Sequence of chain 1.A:
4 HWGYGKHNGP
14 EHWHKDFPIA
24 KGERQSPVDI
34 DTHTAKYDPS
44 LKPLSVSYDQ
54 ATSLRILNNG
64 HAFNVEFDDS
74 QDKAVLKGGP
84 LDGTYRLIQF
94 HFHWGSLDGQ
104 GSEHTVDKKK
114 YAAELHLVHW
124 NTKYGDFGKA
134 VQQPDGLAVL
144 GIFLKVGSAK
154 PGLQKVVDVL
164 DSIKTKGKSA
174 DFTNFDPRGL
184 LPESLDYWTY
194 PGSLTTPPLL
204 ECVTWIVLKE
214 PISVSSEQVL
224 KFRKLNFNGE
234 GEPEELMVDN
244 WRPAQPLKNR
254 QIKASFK

Binding-site contacts:
Ligand atom O23 contacts residue LEU197 of chain 1.A at 3.2 Å.
Ligand atom N26 contacts residue ZN1 of chain 1.B at 2.2 Å.
Ligand atom C19 contacts residue VAL121 of chain 1.A at 3.8 Å (hydrophobic).
Ligand atom O25 contacts residue HIS94 of chain 1.A at 3.3 Å.
Ligand atom C14 contacts residue PRO201 of chain 1.A at 3.8 Å (hydrophobic).
Ligand atom C21 contacts residue GLN92 of chain 1.A at 3.4 Å.
Ligand atom N26 contacts residue HIS119 of chain 1.A at 3.6 Å.
Ligand atom S22 contacts residue THR198 of chain 1.A at 3.8 Å.
Ligand atom O25 contacts residue VAL142 of chain 1.A at 3.9 Å.
Ligand atom O7 contacts residue TRP5 of chain 1.A at 3.8 Å.
Ligand atom C16 contacts residue HIS94 of chain 1.A at 3.9 Å.
Ligand atom C16 contacts residue GLN92 of chain 1.A at 3.7 Å.
Ligand atom N26 contacts residue HIS94 of chain 1.A at 3.3 Å (h-bond).
Ligand atom O13 contacts residue GLN92 of chain 1.A at 3.4 Å (h-bond).
Ligand atom C20 contacts residue VAL121 of chain 1.A at 3.8 Å (hydrophobic).
Ligand atom C11 contacts residue THR199 of chain 1.A at 3.5 Å.
Ligand atom O13 contacts residue ASN67 of chain 1.A at 3.5 Å (h-bond).
Ligand atom O23 contacts residue TRP208 of chain 1.A at 3.7 Å.
Ligand atom CL contacts residue VAL121 of chain 1.A at 3.6 Å.
Ligand atom S22 contacts residue ZN1 of chain 1.B at 3.0 Å.
Ligand atom S10 contacts residue ASN62 of chain 1.A at 3.4 Å (h-bond).
Ligand atom C2 contacts residue PRO200 of chain 1.A at 3.9 Å (hydrophobic).
Ligand atom C12 contacts residue GLN92 of chain 1.A at 3.9 Å.
Ligand atom N26 contacts residue HIS96 of chain 1.A at 3.3 Å (h-bond).
Ligand atom O23 contacts residue THR198 of chain 1.A at 2.9 Å (h-bond).
Ligand atom N1 contacts residue HIS64 of chain 1.A at 3.9 Å.
Ligand atom S22 contacts residue HIS119 of chain 1.A at 3.9 Å.
Ligand atom C17 contacts residue THR199 of chain 1.A at 3.9 Å.
Ligand atom C18 contacts residue HIS94 of chain 1.A at 3.5 Å.
Ligand atom N1 contacts residue TRP5 of chain 1.A at 3.5 Å.
Ligand atom O25 contacts residue TRP208 of chain 1.A at 3.8 Å.
Ligand atom O25 contacts residue HIS119 of chain 1.A at 3.3 Å (h-bond).
Ligand atom CL contacts residue VAL142 of chain 1.A at 3.5 Å.
Ligand atom C17 contacts residue HIS94 of chain 1.A at 3.3 Å.
Ligand atom C3 contacts residue PRO200 of chain 1.A at 4.0 Å (hydrophobic).
Ligand atom N26 contacts residue THR198 of chain 1.A at 2.6 Å (h-bond).
Ligand atom CL contacts residue LEU140 of chain 1.A at 3.7 Å.
Ligand atom CL contacts residue LEU197 of chain 1.A at 3.7 Å.
Ligand atom O25 contacts residue ZN1 of chain 1.B at 3.0 Å.
Ligand atom S22 contacts residue HIS94 of chain 1.A at 3.7 Å.

The protein below binds the small molecule below.
Small molecule (SMILES): CC(C)(C)c1cc(=O)[nH]c(SCC(=O)c2ccc(Cl)c(S(N)(=O)=O)c2)n1